The protein below binds the small molecule below.
Small molecule (SMILES): CC(C)CCC[C@@H](C)[C@H]1CC[C@H]2[C@@H]3CC=C4C[C@@H](O)CC[C@]4(C)[C@H]3CC[C@]12C

Binding-site contacts:
Ligand atom C13 contacts residue PRO389 of chain 1.F at 3.8 Å (hydrophobic).
Ligand atom C12 contacts residue LEU385 of chain 1.F at 3.0 Å (hydrophobic).
Ligand atom C17 contacts residue PRO389 of chain 1.F at 3.5 Å (hydrophobic).
Ligand atom C27 contacts residue HIS394 of chain 1.F at 3.9 Å.
Ligand atom C18 contacts residue LEU385 of chain 1.F at 3.9 Å (hydrophobic).
Ligand atom C26 contacts residue CLR1 of chain 1.U at 3.8 Å.
Ligand atom C12 contacts residue PRO389 of chain 1.F at 3.5 Å (hydrophobic).
Ligand atom C16 contacts residue PHE428 of chain 1.F at 3.5 Å (hydrophobic).
Ligand atom C25 contacts residue HIS394 of chain 1.F at 3.9 Å.
Ligand atom C2 contacts residue CLR1 of chain 1.U at 2.6 Å.
Ligand atom C21 contacts residue MET388 of chain 1.F at 3.4 Å (hydrophobic).
Ligand atom C24 contacts residue HIS394 of chain 1.F at 3.9 Å.
Ligand atom C4 contacts residue CLR1 of chain 1.U at 1.6 Å.
Ligand atom C6 contacts residue ILE431 of chain 1.F at 4.1 Å (hydrophobic).
Ligand atom C7 contacts residue ILE432 of chain 1.F at 3.6 Å (hydrophobic).
Ligand atom C11 contacts residue VAL386 of chain 1.F at 3.9 Å (hydrophobic).
Ligand atom C9 contacts residue ILE432 of chain 1.F at 3.7 Å (hydrophobic).
Ligand atom C24 contacts residue CLR1 of chain 1.U at 4.1 Å.
Ligand atom C6 contacts residue CLR1 of chain 1.U at 3.8 Å.
Ligand atom C15 contacts residue PHE428 of chain 1.F at 3.4 Å (hydrophobic).
Ligand atom C23 contacts residue HIS394 of chain 1.F at 4.1 Å.
Ligand atom C26 contacts residue MET388 of chain 1.F at 4.0 Å (hydrophobic).
Ligand atom C19 contacts residue CLR1 of chain 1.U at 3.4 Å.
Ligand atom C23 contacts residue MET388 of chain 1.F at 4.0 Å (hydrophobic).
Ligand atom C11 contacts residue LEU385 of chain 1.F at 3.6 Å (hydrophobic).
Ligand atom C6 contacts residue ILE432 of chain 1.F at 3.8 Å (hydrophobic).
Ligand atom C18 contacts residue CLR1 of chain 1.U at 3.5 Å.
Ligand atom C14 contacts residue PRO389 of chain 1.F at 3.8 Å (hydrophobic).
Ligand atom C3 contacts residue CLR1 of chain 1.U at 1.5 Å.
Ligand atom C8 contacts residue ILE432 of chain 1.F at 3.9 Å (hydrophobic).
Ligand atom C14 contacts residue ILE432 of chain 1.F at 4.0 Å (hydrophobic).
Ligand atom C21 contacts residue LEU385 of chain 1.F at 3.8 Å (hydrophobic).
Ligand atom C16 contacts residue PRO389 of chain 1.F at 3.9 Å (hydrophobic).
Ligand atom C1 contacts residue CLR1 of chain 1.U at 3.6 Å.
Ligand atom C27 contacts residue CLR1 of chain 1.U at 3.7 Å.
Ligand atom C27 contacts residue TYR417 of chain 1.F at 3.3 Å (hydrophobic).
Ligand atom O1 contacts residue CLR1 of chain 1.U at 1.7 Å (h-bond).
Ligand atom C1 contacts residue VAL386 of chain 1.F at 3.8 Å (hydrophobic).
Ligand atom C10 contacts residue CLR1 of chain 1.U at 3.6 Å.
Ligand atom C5 contacts residue CLR1 of chain 1.U at 3.0 Å.

Sequence of chain 1.F:
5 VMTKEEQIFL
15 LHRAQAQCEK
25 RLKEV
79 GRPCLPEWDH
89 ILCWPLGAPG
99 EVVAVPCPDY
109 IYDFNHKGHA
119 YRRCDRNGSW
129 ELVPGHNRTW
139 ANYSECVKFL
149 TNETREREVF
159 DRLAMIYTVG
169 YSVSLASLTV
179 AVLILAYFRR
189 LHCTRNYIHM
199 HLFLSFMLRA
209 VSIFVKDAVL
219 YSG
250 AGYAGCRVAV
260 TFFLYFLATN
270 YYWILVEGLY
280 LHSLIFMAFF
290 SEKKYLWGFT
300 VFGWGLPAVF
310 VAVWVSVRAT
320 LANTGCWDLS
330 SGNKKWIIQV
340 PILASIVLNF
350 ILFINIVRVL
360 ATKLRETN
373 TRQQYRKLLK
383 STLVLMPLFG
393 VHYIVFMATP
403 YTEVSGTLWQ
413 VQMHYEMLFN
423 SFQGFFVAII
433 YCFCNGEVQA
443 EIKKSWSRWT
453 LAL